This protein binds this small molecule.
Small molecule (SMILES): CC(=O)N[C@H]1[C@H](O[C@H]2[C@H](O)[C@@H](NC(C)=O)CO[C@@H]2CO)O[C@H](CO)[C@@H](O[C@@H]2O[C@H](CO[C@H]3O[C@H](CO)[C@@H](O)[C@H](O)[C@@H]3O)[C@@H](O)[C@H](O[C@H]3O[C@H](CO)[C@@H](O)[C@H](O)[C@@H]3O)[C@@H]2O)[C@@H]1O

Sequence of chain 3.A:
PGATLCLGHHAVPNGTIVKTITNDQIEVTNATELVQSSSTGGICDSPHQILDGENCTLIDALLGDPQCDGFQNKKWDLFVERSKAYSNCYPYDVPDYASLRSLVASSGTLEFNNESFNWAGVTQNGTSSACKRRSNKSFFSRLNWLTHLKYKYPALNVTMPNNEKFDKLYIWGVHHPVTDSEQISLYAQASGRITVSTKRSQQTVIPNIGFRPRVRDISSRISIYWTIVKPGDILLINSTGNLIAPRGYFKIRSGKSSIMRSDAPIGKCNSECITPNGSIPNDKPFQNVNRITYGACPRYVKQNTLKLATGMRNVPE

Binding-site contacts:
Ligand atom O5 contacts residue ASN32 of chain 3.A at 2.3 Å (h-bond).
Ligand atom O5 contacts residue THR312 of chain 3.A at 3.1 Å (h-bond).
Ligand atom C7 contacts residue THR34 of chain 3.A at 4.4 Å.
Ligand atom C8 contacts residue ASN32 of chain 3.A at 4.5 Å.
Ligand atom C5 contacts residue ASN32 of chain 3.A at 3.6 Å.
Ligand atom C8 contacts residue THR34 of chain 3.A at 3.8 Å.
Ligand atom C2 contacts residue ASN32 of chain 3.A at 2.5 Å.
Ligand atom O7 contacts residue ASN32 of chain 3.A at 3.5 Å (h-bond).
Ligand atom C1 contacts residue ASN32 of chain 3.A at 1.4 Å.
Ligand atom O7 contacts residue THR34 of chain 3.A at 4.2 Å.
Ligand atom C5 contacts residue THR312 of chain 3.A at 4.2 Å.
Ligand atom C1 contacts residue THR312 of chain 3.A at 3.7 Å.
Ligand atom N2 contacts residue ASN32 of chain 3.A at 2.9 Å (h-bond).
Ligand atom O6 contacts residue THR312 of chain 3.A at 4.3 Å.
Ligand atom C7 contacts residue ASN32 of chain 3.A at 3.4 Å.
Ligand atom C4 contacts residue ASN32 of chain 3.A at 4.2 Å.
Ligand atom C3 contacts residue ASN32 of chain 3.A at 3.8 Å.
Ligand atom C6 contacts residue THR312 of chain 3.A at 4.0 Å.